Binding-site contacts:
Ligand atom C27 contacts residue VAL38 of chain 1.B at 3.6 Å (hydrophobic).
Ligand atom C2 contacts residue MET103 of chain 1.B at 3.2 Å (hydrophobic).
Ligand atom N22 contacts residue LEU156 of chain 1.B at 3.2 Å.
Ligand atom S14 contacts residue PRO104 of chain 1.B at 3.7 Å.
Ligand atom C5 contacts residue MET30 of chain 1.B at 3.6 Å (hydrophobic).
Ligand atom C21 contacts residue LEU156 of chain 1.B at 3.2 Å (hydrophobic).
Ligand atom C11 contacts residue MET103 of chain 1.B at 3.3 Å (hydrophobic).
Ligand atom C28 contacts residue ALA49 of chain 1.B at 3.6 Å (hydrophobic).
Ligand atom N10 contacts residue GLY106 of chain 1.B at 3.8 Å.
Ligand atom C1 contacts residue MET30 of chain 1.B at 3.8 Å (hydrophobic).
Ligand atom O30 contacts residue TYR102 of chain 1.B at 3.7 Å.
Ligand atom C18 contacts residue TYR100 of chain 1.B at 3.4 Å (hydrophobic).
Ligand atom C21 contacts residue ALA49 of chain 1.B at 3.5 Å (hydrophobic).
Ligand atom C28 contacts residue LEU156 of chain 1.B at 3.6 Å (hydrophobic).
Ligand atom N29 contacts residue LEU156 of chain 1.B at 3.7 Å.
Ligand atom C19 contacts residue TYR100 of chain 1.B at 3.2 Å (hydrophobic).
Ligand atom C19 contacts residue VAL84 of chain 1.B at 3.8 Å (hydrophobic).
Ligand atom C4 contacts residue GLY106 of chain 1.B at 3.5 Å.
Ligand atom O30 contacts residue ALA49 of chain 1.B at 3.7 Å.
Ligand atom C17 contacts residue ASN105 of chain 1.B at 3.6 Å.
Ligand atom C13 contacts residue GLY106 of chain 1.B at 3.7 Å.
Ligand atom C17 contacts residue ARG111 of chain 1.B at 3.6 Å.
Ligand atom C20 contacts residue VAL101 of chain 1.B at 3.4 Å (hydrophobic).
Ligand atom O25 contacts residue ASP167 of chain 1.B at 3.3 Å (salt-bridge).
Ligand atom C12 contacts residue PRO104 of chain 1.B at 3.7 Å (hydrophobic).
Ligand atom C3 contacts residue GLY106 of chain 1.B at 3.5 Å.
Ligand atom C11 contacts residue TYR102 of chain 1.B at 3.6 Å (hydrophobic).
Ligand atom O30 contacts residue MET103 of chain 1.B at 2.9 Å (h-bond).
Ligand atom C26 contacts residue VAL38 of chain 1.B at 3.8 Å (hydrophobic).
Ligand atom C13 contacts residue PRO104 of chain 1.B at 3.4 Å (hydrophobic).
Ligand atom C11 contacts residue GLY106 of chain 1.B at 3.6 Å.
Ligand atom C11 contacts residue PRO104 of chain 1.B at 3.7 Å (hydrophobic).
Ligand atom C20 contacts residue LEU156 of chain 1.B at 3.6 Å (hydrophobic).
Ligand atom N9 contacts residue GLY106 of chain 1.B at 3.7 Å.
Ligand atom C13 contacts residue ARG111 of chain 1.B at 3.4 Å.
Ligand atom O16 contacts residue PRO104 of chain 1.B at 3.2 Å (h-bond).
Ligand atom C17 contacts residue THR118 of chain 1.B at 3.4 Å.
Ligand atom C3 contacts residue MET103 of chain 1.B at 3.4 Å (hydrophobic).
Ligand atom O25 contacts residue SER166 of chain 1.B at 3.6 Å.
Ligand atom C23 contacts residue LEU156 of chain 1.B at 3.6 Å (hydrophobic).

The protein below binds the small molecule below.
Small molecule (SMILES): COc1cc2c(cc1NC(=O)c1cccc(C(C)(C)O)n1)CN(CCS(C)(=O)=O)N2

Sequence of chain 1.B:
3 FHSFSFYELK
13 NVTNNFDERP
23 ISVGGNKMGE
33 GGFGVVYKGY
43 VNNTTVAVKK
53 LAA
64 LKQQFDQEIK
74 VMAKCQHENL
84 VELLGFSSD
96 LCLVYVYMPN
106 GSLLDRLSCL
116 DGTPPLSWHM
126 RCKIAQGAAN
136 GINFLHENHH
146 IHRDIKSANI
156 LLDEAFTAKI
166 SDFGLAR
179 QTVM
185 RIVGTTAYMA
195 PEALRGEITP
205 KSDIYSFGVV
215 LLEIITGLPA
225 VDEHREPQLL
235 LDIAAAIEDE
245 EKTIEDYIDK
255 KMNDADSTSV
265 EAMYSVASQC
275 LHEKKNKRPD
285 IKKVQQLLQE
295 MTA